Binding-site contacts:
Ligand atom C8 contacts residue THR211 of chain 1.W at 4.2 Å.
Ligand atom O5 contacts residue ASP355 of chain 1.W at 4.1 Å.
Ligand atom O5 contacts residue ASN256 of chain 1.W at 2.4 Å (h-bond).
Ligand atom C8 contacts residue GLU209 of chain 1.W at 3.2 Å.
Ligand atom N2 contacts residue THR258 of chain 1.W at 4.0 Å.
Ligand atom C2 contacts residue ASN256 of chain 1.W at 2.4 Å.
Ligand atom O7 contacts residue ASN256 of chain 1.W at 3.4 Å (h-bond).
Ligand atom C1 contacts residue ASN256 of chain 1.W at 1.4 Å.
Ligand atom C7 contacts residue ASN256 of chain 1.W at 3.3 Å.
Ligand atom C5 contacts residue ASN256 of chain 1.W at 3.7 Å.
Ligand atom C6 contacts residue LYS357 of chain 1.W at 3.5 Å.
Ligand atom C5 contacts residue ASP355 of chain 1.W at 3.5 Å.
Ligand atom C4 contacts residue ASN256 of chain 1.W at 4.3 Å.
Ligand atom O7 contacts residue THR211 of chain 1.W at 4.3 Å.
Ligand atom N2 contacts residue ASN256 of chain 1.W at 2.8 Å (h-bond).
Ligand atom C1 contacts residue THR258 of chain 1.W at 3.8 Å.
Ligand atom C7 contacts residue THR211 of chain 1.W at 4.4 Å.
Ligand atom C6 contacts residue ASN256 of chain 1.W at 4.5 Å.
Ligand atom C8 contacts residue ASN256 of chain 1.W at 4.3 Å.
Ligand atom O6 contacts residue ASP355 of chain 1.W at 4.3 Å.
Ligand atom C3 contacts residue ASN256 of chain 1.W at 3.8 Å.
Ligand atom O6 contacts residue LYS357 of chain 1.W at 3.4 Å (salt-bridge).
Ligand atom C6 contacts residue ASP355 of chain 1.W at 3.2 Å.
Ligand atom C2 contacts residue THR258 of chain 1.W at 4.4 Å.

Sequence of chain 1.W:
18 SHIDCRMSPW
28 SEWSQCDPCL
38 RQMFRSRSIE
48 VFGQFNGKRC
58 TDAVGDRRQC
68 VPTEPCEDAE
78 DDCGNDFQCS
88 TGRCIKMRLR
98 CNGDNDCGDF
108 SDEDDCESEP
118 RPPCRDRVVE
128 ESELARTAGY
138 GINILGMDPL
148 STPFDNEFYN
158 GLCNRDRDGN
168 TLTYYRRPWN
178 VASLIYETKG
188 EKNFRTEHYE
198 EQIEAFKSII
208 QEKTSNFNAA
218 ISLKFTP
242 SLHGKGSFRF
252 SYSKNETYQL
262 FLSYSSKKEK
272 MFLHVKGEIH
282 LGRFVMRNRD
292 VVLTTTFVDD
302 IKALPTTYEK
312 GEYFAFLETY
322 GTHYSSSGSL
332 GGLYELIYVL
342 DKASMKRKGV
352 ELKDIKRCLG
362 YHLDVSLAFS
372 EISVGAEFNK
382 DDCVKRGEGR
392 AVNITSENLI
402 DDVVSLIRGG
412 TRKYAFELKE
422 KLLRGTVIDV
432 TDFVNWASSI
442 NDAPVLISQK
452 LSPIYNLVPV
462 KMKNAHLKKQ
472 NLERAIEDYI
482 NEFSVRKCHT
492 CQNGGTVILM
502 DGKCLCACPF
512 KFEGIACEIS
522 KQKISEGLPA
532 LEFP

A small-molecule ligand and the protein it binds are described below.
Small molecule (SMILES): CC(=O)N[C@@H]1[C@@H](O)[C@H](O)[C@@H](CO)O[C@H]1O